Binding-site contacts:
Ligand atom C15 contacts residue HIS164 of chain 1.A at 3.5 Å.
Ligand atom C8 contacts residue HIS41 of chain 1.A at 3.8 Å.
Ligand atom C8 contacts residue CYS145 of chain 1.A at 1.8 Å (hydrophobic).
Ligand atom C9 contacts residue GLU166 of chain 1.A at 3.6 Å.
Ligand atom C23 contacts residue HIS41 of chain 1.A at 3.7 Å.
Ligand atom O33 contacts residue MET165 of chain 1.A at 3.4 Å.
Ligand atom C29 contacts residue LEU167 of chain 1.A at 3.7 Å (hydrophobic).
Ligand atom O26 contacts residue HIS163 of chain 1.A at 2.6 Å (h-bond).
Ligand atom C27 contacts residue ARG188 of chain 1.A at 3.4 Å.
Ligand atom C21 contacts residue ASN142 of chain 1.A at 3.6 Å.
Ligand atom C14 contacts residue MET165 of chain 1.A at 3.8 Å (hydrophobic).
Ligand atom C27 contacts residue GLN192 of chain 1.A at 3.3 Å.
Ligand atom O26 contacts residue GLU166 of chain 1.A at 3.4 Å.
Ligand atom O33 contacts residue GLU166 of chain 1.A at 2.9 Å (salt-bridge).
Ligand atom C14 contacts residue HIS164 of chain 1.A at 3.4 Å.
Ligand atom C24 contacts residue HIS163 of chain 1.A at 3.7 Å.
Ligand atom O26 contacts residue MET165 of chain 1.A at 3.7 Å.
Ligand atom C27 contacts residue THR190 of chain 1.A at 3.2 Å.
Ligand atom N16 contacts residue HIS164 of chain 1.A at 2.8 Å (h-bond).
Ligand atom O9 contacts residue GLY143 of chain 1.A at 3.5 Å (h-bond).
Ligand atom O29 contacts residue GLN189 of chain 1.A at 3.5 Å (h-bond).
Ligand atom C27 contacts residue MET165 of chain 1.A at 3.7 Å (hydrophobic).
Ligand atom C24 contacts residue GLU166 of chain 1.A at 3.6 Å.
Ligand atom N16 contacts residue CYS145 of chain 1.A at 3.0 Å (h-bond).
Ligand atom C17 contacts residue CYS145 of chain 1.A at 2.7 Å (hydrophobic).
Ligand atom N23 contacts residue PHE140 of chain 1.A at 3.0 Å (h-bond).
Ligand atom C32 contacts residue GLU166 of chain 1.A at 3.7 Å.
Ligand atom N10 contacts residue GLU166 of chain 1.A at 3.0 Å (salt-bridge).
Ligand atom O9 contacts residue SER144 of chain 1.A at 3.7 Å.
Ligand atom C19 contacts residue CYS145 of chain 1.A at 3.1 Å (hydrophobic).
Ligand atom C22 contacts residue LEU141 of chain 1.A at 3.8 Å (hydrophobic).
Ligand atom C16 contacts residue MET49 of chain 1.A at 3.2 Å (hydrophobic).
Ligand atom O26 contacts residue HIS172 of chain 1.A at 3.6 Å.
Ligand atom C29 contacts residue GLN192 of chain 1.A at 3.7 Å.
Ligand atom N23 contacts residue GLU166 of chain 1.A at 3.5 Å (salt-bridge).
Ligand atom O26 contacts residue PHE140 of chain 1.A at 3.7 Å.
Ligand atom C13 contacts residue MET49 of chain 1.A at 3.7 Å (hydrophobic).
Ligand atom C23 contacts residue ASP187 of chain 1.A at 3.7 Å.
Ligand atom O9 contacts residue CYS145 of chain 1.A at 2.6 Å (h-bond).
Ligand atom N8 contacts residue GLU166 of chain 1.A at 3.3 Å (salt-bridge).

Sequence of chain 1.B:
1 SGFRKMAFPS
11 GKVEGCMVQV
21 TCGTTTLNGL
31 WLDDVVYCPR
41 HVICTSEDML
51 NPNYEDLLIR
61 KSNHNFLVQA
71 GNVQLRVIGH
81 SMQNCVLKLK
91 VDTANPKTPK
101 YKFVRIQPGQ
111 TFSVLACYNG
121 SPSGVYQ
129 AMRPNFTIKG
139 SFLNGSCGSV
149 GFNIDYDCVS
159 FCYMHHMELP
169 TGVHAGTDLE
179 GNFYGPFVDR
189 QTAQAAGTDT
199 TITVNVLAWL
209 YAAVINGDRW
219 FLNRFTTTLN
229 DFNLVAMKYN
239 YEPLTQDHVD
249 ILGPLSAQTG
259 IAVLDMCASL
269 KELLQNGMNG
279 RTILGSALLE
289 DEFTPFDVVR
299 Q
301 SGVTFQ

A small-molecule ligand and the protein it binds are described below.
Small molecule (SMILES): CC(C)(C)NC(=O)N[C@H](C(=O)N1C[C@H]2[C@@H]([C@H]1C(=O)N[C@H](CO)C[C@@H]1CCNC1=O)C2(C)C)C(C)(C)C

Sequence of chain 1.A:
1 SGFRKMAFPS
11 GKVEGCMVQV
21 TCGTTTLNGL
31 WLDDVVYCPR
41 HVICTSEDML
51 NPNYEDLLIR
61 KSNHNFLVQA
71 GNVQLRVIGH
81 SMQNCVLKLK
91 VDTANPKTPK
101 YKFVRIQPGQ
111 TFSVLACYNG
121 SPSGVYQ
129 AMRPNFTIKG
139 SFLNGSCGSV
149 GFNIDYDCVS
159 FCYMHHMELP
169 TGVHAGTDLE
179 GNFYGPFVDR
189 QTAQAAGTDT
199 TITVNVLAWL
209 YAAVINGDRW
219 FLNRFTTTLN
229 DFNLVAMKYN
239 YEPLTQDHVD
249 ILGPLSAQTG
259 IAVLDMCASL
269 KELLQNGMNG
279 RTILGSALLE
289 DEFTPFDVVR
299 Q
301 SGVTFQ